Sequence of chain 1.B:
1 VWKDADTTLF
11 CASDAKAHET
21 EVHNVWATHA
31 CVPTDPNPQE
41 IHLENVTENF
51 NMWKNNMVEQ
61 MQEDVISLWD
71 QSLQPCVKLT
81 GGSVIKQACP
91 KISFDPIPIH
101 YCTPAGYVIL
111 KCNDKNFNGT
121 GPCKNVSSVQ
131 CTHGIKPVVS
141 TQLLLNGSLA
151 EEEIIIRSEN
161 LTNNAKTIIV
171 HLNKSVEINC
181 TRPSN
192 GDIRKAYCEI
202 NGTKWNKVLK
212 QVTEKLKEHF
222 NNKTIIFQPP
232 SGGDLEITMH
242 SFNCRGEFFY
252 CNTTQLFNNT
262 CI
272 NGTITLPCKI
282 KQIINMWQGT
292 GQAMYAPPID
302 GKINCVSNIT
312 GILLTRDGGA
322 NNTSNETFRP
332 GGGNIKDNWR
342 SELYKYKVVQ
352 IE

Binding-site contacts:
Ligand atom C5 contacts residue ASN253 of chain 1.B at 3.6 Å.
Ligand atom N2 contacts residue ASN253 of chain 1.B at 2.6 Å (h-bond).
Ligand atom C2 contacts residue THR255 of chain 1.B at 3.8 Å.
Ligand atom C8 contacts residue THR239 of chain 1.B at 4.0 Å.
Ligand atom O7 contacts residue ASN253 of chain 1.B at 3.2 Å (h-bond).
Ligand atom C2 contacts residue ASN253 of chain 1.B at 2.1 Å.
Ligand atom C1 contacts residue ASN253 of chain 1.B at 1.4 Å.
Ligand atom O5 contacts residue THR255 of chain 1.B at 3.6 Å.
Ligand atom C5 contacts residue THR255 of chain 1.B at 3.8 Å.
Ligand atom C7 contacts residue ASN253 of chain 1.B at 3.1 Å.
Ligand atom C1 contacts residue THR255 of chain 1.B at 2.9 Å.
Ligand atom C8 contacts residue MET240 of chain 1.B at 4.0 Å (hydrophobic).
Ligand atom C3 contacts residue ASN253 of chain 1.B at 3.6 Å.
Ligand atom O5 contacts residue ASN253 of chain 1.B at 2.4 Å (h-bond).
Ligand atom N2 contacts residue THR255 of chain 1.B at 3.8 Å.
Ligand atom C4 contacts residue ASN253 of chain 1.B at 4.0 Å.
Ligand atom C8 contacts residue ASN253 of chain 1.B at 4.4 Å.
Ligand atom C3 contacts residue THR255 of chain 1.B at 4.0 Å.

This protein binds this small molecule.
Small molecule (SMILES): CC(=O)N[C@@H]1[C@@H](O)[C@H](O)[C@@H](CO)O[C@H]1O